Sequence of chain 19.M:
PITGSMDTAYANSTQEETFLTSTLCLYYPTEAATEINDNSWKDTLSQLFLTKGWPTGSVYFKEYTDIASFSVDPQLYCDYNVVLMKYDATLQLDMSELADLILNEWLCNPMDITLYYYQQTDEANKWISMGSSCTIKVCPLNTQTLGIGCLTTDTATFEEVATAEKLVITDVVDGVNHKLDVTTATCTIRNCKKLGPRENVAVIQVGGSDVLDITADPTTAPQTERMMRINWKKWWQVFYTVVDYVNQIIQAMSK

The small molecule below binds the protein below.
Small molecule (SMILES): CC(=O)N[C@H]1[C@H](O[C@H]2[C@H](O)[C@@H](NC(C)=O)CO[C@@H]2CO)O[C@H](CO)[C@@H](O)[C@@H]1O

Binding-site contacts:
Ligand atom N2 contacts residue ASN12 of chain 19.M at 3.8 Å.
Ligand atom C5 contacts residue ASN12 of chain 19.M at 4.2 Å.
Ligand atom C7 contacts residue ASN12 of chain 19.M at 3.9 Å.
Ligand atom O5 contacts residue ASN12 of chain 19.M at 2.8 Å (h-bond).
Ligand atom O7 contacts residue ASN12 of chain 19.M at 3.6 Å.
Ligand atom C1 contacts residue ASN12 of chain 19.M at 2.2 Å.
Ligand atom C2 contacts residue ASN12 of chain 19.M at 3.3 Å.